Binding-site contacts:
Ligand atom C10 contacts residue SER78 of chain 1.B at 3.8 Å.
Ligand atom O3 contacts residue TYR30 of chain 1.B at 2.7 Å (h-bond).
Ligand atom N1 contacts residue TYR30 of chain 1.B at 3.9 Å.
Ligand atom S1 contacts residue THR80 of chain 1.B at 3.3 Å (h-bond).
Ligand atom C6 contacts residue TRP98 of chain 1.B at 3.4 Å (hydrophobic).
Ligand atom C3 contacts residue ASP118 of chain 1.B at 3.7 Å.
Ligand atom C3 contacts residue LEU12 of chain 1.B at 3.6 Å (hydrophobic).
Ligand atom C4 contacts residue LEU12 of chain 1.B at 3.8 Å (hydrophobic).
Ligand atom O2 contacts residue SER78 of chain 1.B at 2.9 Å (h-bond).
Ligand atom N2 contacts residue SER14 of chain 1.B at 4.0 Å.
Ligand atom C1 contacts residue SER78 of chain 1.B at 3.7 Å.
Ligand atom C8 contacts residue LEU100 of chain 1.B at 4.0 Å (hydrophobic).
Ligand atom N1 contacts residue LEU12 of chain 1.B at 3.6 Å.
Ligand atom O2 contacts residue ALA76 of chain 1.B at 3.9 Å.
Ligand atom C9 contacts residue TRP69 of chain 1.B at 3.8 Å (hydrophobic).
Ligand atom O3 contacts residue ASP118 of chain 1.B at 3.8 Å.
Ligand atom N25 contacts residue ARG114 of chain 1.B at 3.8 Å.
Ligand atom N1 contacts residue ASN10 of chain 1.B at 3.9 Å.
Ligand atom C3 contacts residue TYR30 of chain 1.B at 3.6 Å (hydrophobic).
Ligand atom O27 contacts residue ARG114 of chain 1.B at 2.7 Å (salt-bridge).
Ligand atom S1 contacts residue TRP69 of chain 1.B at 3.6 Å.
Ligand atom N2 contacts residue LEU12 of chain 1.B at 3.7 Å.
Ligand atom O2 contacts residue LEU100 of chain 1.B at 3.9 Å.
Ligand atom C5 contacts residue TRP98 of chain 1.B at 3.8 Å (hydrophobic).
Ligand atom C8 contacts residue TRP69 of chain 1.B at 3.6 Å (hydrophobic).
Ligand atom C4 contacts residue TRP110 of chain 2.A at 3.8 Å (hydrophobic).
Ligand atom C18 contacts residue TRP110 of chain 2.A at 3.9 Å (hydrophobic).
Ligand atom C3 contacts residue ASN10 of chain 1.B at 3.7 Å.
Ligand atom O3 contacts residue SER14 of chain 1.B at 2.7 Å (h-bond).
Ligand atom C5 contacts residue ASP118 of chain 1.B at 3.9 Å.
Ligand atom O3 contacts residue ASN10 of chain 1.B at 3.0 Å (h-bond).
Ligand atom C2 contacts residue TRP110 of chain 2.A at 3.5 Å (hydrophobic).
Ligand atom C7 contacts residue TRP69 of chain 1.B at 3.8 Å (hydrophobic).
Ligand atom S1 contacts residue TRP82 of chain 1.B at 3.8 Å.
Ligand atom N25 contacts residue LYS111 of chain 2.A at 3.5 Å (salt-bridge).
Ligand atom C3 contacts residue SER14 of chain 1.B at 3.6 Å.
Ligand atom O26 contacts residue LYS111 of chain 2.A at 2.6 Å (salt-bridge).
Ligand atom N1 contacts residue ASP118 of chain 1.B at 2.8 Å (salt-bridge).
Ligand atom C10 contacts residue TRP69 of chain 1.B at 3.5 Å (hydrophobic).
Ligand atom C5 contacts residue LEU12 of chain 1.B at 3.8 Å (hydrophobic).

Sequence of chain 2.A:
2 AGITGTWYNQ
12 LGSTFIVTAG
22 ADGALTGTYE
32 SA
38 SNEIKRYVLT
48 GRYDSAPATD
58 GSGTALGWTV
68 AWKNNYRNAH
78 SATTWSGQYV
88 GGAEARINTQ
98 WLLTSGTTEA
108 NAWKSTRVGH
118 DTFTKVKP

This protein binds this small molecule.
Small molecule (SMILES): O=C(CCCC[C@@H]1SC[C@@H]2NC(=O)N[C@@H]21)Nc1ccc([N+](=O)[O-])cc1

Sequence of chain 1.B:
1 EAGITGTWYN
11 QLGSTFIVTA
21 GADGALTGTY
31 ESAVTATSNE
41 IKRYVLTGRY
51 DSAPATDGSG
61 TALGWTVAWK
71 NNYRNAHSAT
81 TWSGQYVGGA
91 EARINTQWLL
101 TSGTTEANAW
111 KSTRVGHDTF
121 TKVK